Binding-site contacts:
Ligand atom NA2 contacts residue GLY15 of chain 1.A at 3.4 Å (h-bond).
Ligand atom NA2 contacts residue ASN13 of chain 1.A at 3.5 Å (h-bond).
Ligand atom C12 contacts residue ARG27 of chain 1.D at 3.6 Å.
Ligand atom C9M contacts residue ARG27 of chain 1.D at 3.5 Å.
Ligand atom C4A contacts residue LEU125 of chain 1.A at 3.4 Å (hydrophobic).
Ligand atom C13 contacts residue ARG27 of chain 1.D at 3.4 Å.
Ligand atom OX4 contacts residue CYS221 of chain 1.A at 3.2 Å (h-bond).
Ligand atom C13 contacts residue ALA127 of chain 1.A at 3.4 Å (hydrophobic).
Ligand atom CX2 contacts residue ALA127 of chain 1.A at 3.4 Å (hydrophobic).
Ligand atom C2 contacts residue ASN13 of chain 1.A at 3.3 Å.
Ligand atom N1 contacts residue ASN141 of chain 1.A at 3.0 Å (h-bond).
Ligand atom NA2 contacts residue ASN141 of chain 1.A at 2.8 Å (h-bond).
Ligand atom O3J contacts residue GLU130 of chain 1.A at 2.5 Å (salt-bridge).
Ligand atom O4J contacts residue ARG128 of chain 1.A at 3.3 Å (salt-bridge).
Ligand atom C9M contacts residue ALA28 of chain 1.D at 3.6 Å (hydrophobic).
Ligand atom C7 contacts residue GLU26 of chain 1.D at 3.4 Å.
Ligand atom C12 contacts residue ALA127 of chain 1.A at 3.6 Å (hydrophobic).
Ligand atom O3J contacts residue ARG129 of chain 1.A at 3.2 Å (salt-bridge).
Ligand atom C4 contacts residue ASN13 of chain 1.A at 3.4 Å.
Ligand atom OX2 contacts residue CYS221 of chain 1.A at 3.1 Å.
Ligand atom C2 contacts residue ASN141 of chain 1.A at 3.5 Å.
Ligand atom OH4 contacts residue MET124 of chain 1.A at 3.4 Å.
Ligand atom N3 contacts residue ASN13 of chain 1.A at 3.2 Å (h-bond).
Ligand atom C8A contacts residue LEU125 of chain 1.A at 3.5 Å (hydrophobic).
Ligand atom N5 contacts residue LEU125 of chain 1.A at 3.5 Å.
Ligand atom OX2 contacts residue ALA127 of chain 1.A at 2.8 Å (h-bond).
Ligand atom C7M contacts residue GLU26 of chain 1.D at 3.2 Å.
Ligand atom C4J contacts residue TYR230 of chain 1.A at 3.6 Å (hydrophobic).
Ligand atom C9 contacts residue GLU26 of chain 1.D at 3.5 Å.
Ligand atom NA2 contacts residue LEU144 of chain 1.A at 3.6 Å.
Ligand atom C10 contacts residue LEU125 of chain 1.A at 3.6 Å (hydrophobic).
Ligand atom OH4 contacts residue LEU125 of chain 1.A at 3.4 Å (h-bond).
Ligand atom C4 contacts residue LEU125 of chain 1.A at 3.5 Å (hydrophobic).
Ligand atom O2J contacts residue ARG129 of chain 1.A at 2.9 Å (salt-bridge).
Ligand atom OX4 contacts residue ARG128 of chain 1.A at 3.2 Å (salt-bridge).
Ligand atom OX5 contacts residue ARG128 of chain 1.A at 3.1 Å (salt-bridge).
Ligand atom N1 contacts residue ASN13 of chain 1.A at 2.9 Å (h-bond).
Ligand atom O3J contacts residue ARG128 of chain 1.A at 3.3 Å.
Ligand atom C3J contacts residue GLU130 of chain 1.A at 3.5 Å.
Ligand atom O3J contacts residue TYR230 of chain 1.A at 3.6 Å.

Sequence of chain 1.D:
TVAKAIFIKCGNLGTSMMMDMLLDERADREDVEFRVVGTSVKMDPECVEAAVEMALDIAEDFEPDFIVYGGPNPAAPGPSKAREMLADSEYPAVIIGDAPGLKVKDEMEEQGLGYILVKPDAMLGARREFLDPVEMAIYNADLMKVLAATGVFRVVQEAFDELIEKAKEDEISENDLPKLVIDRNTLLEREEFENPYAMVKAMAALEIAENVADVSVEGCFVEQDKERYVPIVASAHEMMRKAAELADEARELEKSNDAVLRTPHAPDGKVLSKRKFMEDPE

Sequence of chain 1.A:
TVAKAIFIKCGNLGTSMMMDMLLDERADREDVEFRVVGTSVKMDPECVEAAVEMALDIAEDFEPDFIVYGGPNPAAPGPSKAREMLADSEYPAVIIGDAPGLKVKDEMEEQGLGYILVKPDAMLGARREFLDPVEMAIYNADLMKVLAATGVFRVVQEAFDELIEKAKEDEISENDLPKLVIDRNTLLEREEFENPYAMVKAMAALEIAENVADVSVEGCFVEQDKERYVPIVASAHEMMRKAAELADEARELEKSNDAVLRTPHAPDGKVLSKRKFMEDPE

A protein and the small-molecule ligand that binds it are described below.
Small molecule (SMILES): C[C@@H]1Nc2nc(N)[nH]c(=O)c2[N+]2=CN(c3ccc(C[C@H](O)[C@H](O)[C@H](O)CO[C@H]4O[C@H](CO[P](=O)(O)O[C@@H](CCC(=O)O)C(=O)O)[C@@H](O)[C@H]4O)cc3)[C@H](C)[C@@H]12